This protein binds this small molecule.
Small molecule (SMILES): C/C(Nc1ccccc1)=C1/C(=O)N[C@@H](Cc2ccccc2)C1=O

Sequence of chain 1.C:
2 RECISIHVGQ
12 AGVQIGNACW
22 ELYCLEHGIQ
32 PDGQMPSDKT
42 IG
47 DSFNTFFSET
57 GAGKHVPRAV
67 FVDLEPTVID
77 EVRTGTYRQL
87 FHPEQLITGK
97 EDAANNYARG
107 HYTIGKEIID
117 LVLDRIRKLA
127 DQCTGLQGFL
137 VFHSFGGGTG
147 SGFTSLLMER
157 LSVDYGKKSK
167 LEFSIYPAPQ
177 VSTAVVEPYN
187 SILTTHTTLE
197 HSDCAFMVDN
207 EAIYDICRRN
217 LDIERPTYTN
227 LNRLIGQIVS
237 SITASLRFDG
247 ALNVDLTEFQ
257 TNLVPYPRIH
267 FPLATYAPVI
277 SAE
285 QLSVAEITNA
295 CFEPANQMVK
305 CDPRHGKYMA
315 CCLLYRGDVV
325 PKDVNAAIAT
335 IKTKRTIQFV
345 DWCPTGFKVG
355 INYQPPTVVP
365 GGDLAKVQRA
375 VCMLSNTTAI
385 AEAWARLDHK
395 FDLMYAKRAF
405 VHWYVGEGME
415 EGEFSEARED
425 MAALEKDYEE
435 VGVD

Binding-site contacts:
Ligand atom O contacts residue LEU253 of chain 1.D at 3.0 Å (h-bond).
Ligand atom CB contacts residue LEU240 of chain 1.D at 3.7 Å (hydrophobic).
Ligand atom CE1 contacts residue TYR50 of chain 1.D at 3.7 Å (hydrophobic).
Ligand atom CAH contacts residue THR179 of chain 1.C at 3.4 Å.
Ligand atom CZ contacts residue GLN134 of chain 1.D at 3.6 Å.
Ligand atom CB contacts residue LEU250 of chain 1.D at 3.6 Å (hydrophobic).
Ligand atom C contacts residue TYR200 of chain 1.D at 3.7 Å (hydrophobic).
Ligand atom CAL contacts residue LEU253 of chain 1.D at 3.6 Å (hydrophobic).
Ligand atom CA contacts residue ILE368 of chain 1.D at 3.5 Å (hydrophobic).
Ligand atom CE2 contacts residue VAL236 of chain 1.D at 3.8 Å (hydrophobic).
Ligand atom CD2 contacts residue TYR200 of chain 1.D at 3.2 Å (hydrophobic).
Ligand atom O contacts residue GLU198 of chain 1.D at 3.4 Å (salt-bridge).
Ligand atom CAT contacts residue ILE368 of chain 1.D at 3.7 Å (hydrophobic).
Ligand atom OAB contacts residue CYS239 of chain 1.D at 3.5 Å (h-bond).
Ligand atom CE1 contacts residue LEU250 of chain 1.D at 3.7 Å (hydrophobic).
Ligand atom CE2 contacts residue PHE167 of chain 1.D at 3.4 Å (hydrophobic).
Ligand atom CB contacts residue TYR200 of chain 1.D at 3.8 Å (hydrophobic).
Ligand atom CAT contacts residue LEU253 of chain 1.D at 3.4 Å (hydrophobic).
Ligand atom CD2 contacts residue VAL236 of chain 1.D at 3.3 Å (hydrophobic).
Ligand atom CD1 contacts residue LEU250 of chain 1.D at 3.0 Å (hydrophobic).
Ligand atom CZ contacts residue PHE167 of chain 1.D at 3.7 Å (hydrophobic).
Ligand atom CAR contacts residue VAL236 of chain 1.D at 3.7 Å (hydrophobic).
Ligand atom CAH contacts residue LEU246 of chain 1.D at 2.9 Å (hydrophobic).
Ligand atom CB contacts residue LEU253 of chain 1.D at 3.6 Å (hydrophobic).
Ligand atom CAE contacts residue THR179 of chain 1.C at 3.1 Å.
Ligand atom CAM contacts residue ALA314 of chain 1.D at 3.6 Å (hydrophobic).
Ligand atom N contacts residue ILE368 of chain 1.D at 3.2 Å.
Ligand atom CAA contacts residue LEU253 of chain 1.D at 3.1 Å (hydrophobic).
Ligand atom CE1 contacts residue LEU240 of chain 1.D at 3.7 Å (hydrophobic).
Ligand atom C contacts residue LEU253 of chain 1.D at 3.5 Å (hydrophobic).
Ligand atom CG contacts residue LEU250 of chain 1.D at 3.4 Å (hydrophobic).
Ligand atom CAR contacts residue ILE368 of chain 1.D at 3.4 Å (hydrophobic).
Ligand atom N contacts residue TYR200 of chain 1.D at 3.8 Å.
Ligand atom CA contacts residue TYR200 of chain 1.D at 2.9 Å (hydrophobic).
Ligand atom CD1 contacts residue LEU240 of chain 1.D at 3.2 Å (hydrophobic).
Ligand atom CAQ contacts residue LEU253 of chain 1.D at 3.2 Å (hydrophobic).
Ligand atom OAB contacts residue VAL236 of chain 1.D at 3.4 Å (h-bond).
Ligand atom CAE contacts residue LEU246 of chain 1.D at 3.7 Å (hydrophobic).
Ligand atom N contacts residue VAL236 of chain 1.D at 3.1 Å (h-bond).
Ligand atom CAL contacts residue LEU246 of chain 1.D at 3.0 Å (hydrophobic).

Sequence of chain 1.D:
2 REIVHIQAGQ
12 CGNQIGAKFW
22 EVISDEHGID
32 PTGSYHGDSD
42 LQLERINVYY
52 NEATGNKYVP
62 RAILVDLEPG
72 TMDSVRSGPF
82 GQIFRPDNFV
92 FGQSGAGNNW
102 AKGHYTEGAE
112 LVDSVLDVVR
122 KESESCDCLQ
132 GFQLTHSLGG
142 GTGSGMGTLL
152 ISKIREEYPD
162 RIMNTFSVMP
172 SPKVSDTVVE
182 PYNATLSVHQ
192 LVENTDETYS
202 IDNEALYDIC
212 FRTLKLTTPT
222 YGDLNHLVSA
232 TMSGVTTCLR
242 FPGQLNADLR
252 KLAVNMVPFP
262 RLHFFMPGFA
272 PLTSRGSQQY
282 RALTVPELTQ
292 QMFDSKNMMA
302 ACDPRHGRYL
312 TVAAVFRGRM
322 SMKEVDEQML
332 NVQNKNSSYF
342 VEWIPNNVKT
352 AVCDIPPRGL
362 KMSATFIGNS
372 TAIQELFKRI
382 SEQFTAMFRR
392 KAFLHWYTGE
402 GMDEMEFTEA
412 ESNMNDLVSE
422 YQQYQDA